This protein binds this small molecule.
Small molecule (SMILES): CC(C)CC(=O)N[C@H](C(=O)N[C@H](C(=O)N[C@@H](CC(C)C)[C@@H](O)CC(=O)N[C@@H](C)C(=O)N[C@@H](CC(C)C)[C@@H](O)CC(=O)O)C(C)C)C(C)C

Sequence of chain 1.A:
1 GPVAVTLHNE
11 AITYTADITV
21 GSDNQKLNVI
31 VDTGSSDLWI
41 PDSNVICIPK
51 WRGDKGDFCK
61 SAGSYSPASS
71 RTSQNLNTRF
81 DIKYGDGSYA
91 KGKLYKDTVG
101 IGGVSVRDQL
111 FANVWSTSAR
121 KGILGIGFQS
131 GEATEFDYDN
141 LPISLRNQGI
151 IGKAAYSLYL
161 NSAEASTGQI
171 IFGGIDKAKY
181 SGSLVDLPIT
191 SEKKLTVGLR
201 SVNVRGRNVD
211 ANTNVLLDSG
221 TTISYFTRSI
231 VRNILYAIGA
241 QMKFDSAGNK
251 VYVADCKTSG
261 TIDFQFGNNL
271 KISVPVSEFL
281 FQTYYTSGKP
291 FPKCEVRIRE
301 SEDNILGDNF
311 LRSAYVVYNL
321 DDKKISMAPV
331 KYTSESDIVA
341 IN

Binding-site contacts:
Ligand atom OH contacts residue ASP32 of chain 1.A at 2.5 Å (salt-bridge).
Ligand atom CM contacts residue ASP218 of chain 1.A at 3.6 Å.
Ligand atom CD2 contacts residue GLY85 of chain 1.A at 3.6 Å.
Ligand atom CG2 contacts residue TYR225 of chain 1.A at 3.5 Å (hydrophobic).
Ligand atom N contacts residue THR222 of chain 1.A at 2.8 Å (h-bond).
Ligand atom O contacts residue GLY85 of chain 1.A at 2.7 Å (h-bond).
Ligand atom CD2 contacts residue LYS83 of chain 1.A at 3.5 Å.
Ligand atom O contacts residue THR222 of chain 1.A at 3.0 Å (h-bond).
Ligand atom CG contacts residue GLY220 of chain 1.A at 3.6 Å.
Ligand atom CA contacts residue THR222 of chain 1.A at 3.2 Å.
Ligand atom O contacts residue GLY85 of chain 1.A at 3.2 Å (h-bond).
Ligand atom N contacts residue GLY34 of chain 1.A at 2.9 Å (h-bond).
Ligand atom O contacts residue TRP51 of chain 1.A at 3.5 Å.
Ligand atom N contacts residue LYS83 of chain 1.A at 3.3 Å (salt-bridge).
Ligand atom CA contacts residue LYS83 of chain 1.A at 3.3 Å.
Ligand atom CH contacts residue ASP32 of chain 1.A at 3.3 Å.
Ligand atom O contacts residue TYR84 of chain 1.A at 3.5 Å.
Ligand atom CH contacts residue ASP218 of chain 1.A at 3.5 Å.
Ligand atom CD2 contacts residue ILE123 of chain 1.A at 3.7 Å (hydrophobic).
Ligand atom C contacts residue THR222 of chain 1.A at 3.5 Å.
Ligand atom CB contacts residue ASP86 of chain 1.A at 3.5 Å.
Ligand atom N contacts residue ASP86 of chain 1.A at 3.4 Å (salt-bridge).
Ligand atom OH contacts residue ASP218 of chain 1.A at 2.5 Å (salt-bridge).
Ligand atom CG2 contacts residue THR222 of chain 1.A at 3.6 Å.
Ligand atom CD1 contacts residue TYR84 of chain 1.A at 3.5 Å (hydrophobic).
Ligand atom OH contacts residue GLY34 of chain 1.A at 3.5 Å.
Ligand atom N contacts residue GLY220 of chain 1.A at 3.1 Å (h-bond).
Ligand atom CM contacts residue GLY34 of chain 1.A at 3.3 Å.
Ligand atom C contacts residue GLY34 of chain 1.A at 3.6 Å.
Ligand atom CB contacts residue GLY220 of chain 1.A at 3.5 Å.
Ligand atom CD1 contacts residue ILE123 of chain 1.A at 3.7 Å (hydrophobic).
Ligand atom O contacts residue THR221 of chain 1.A at 3.4 Å.
Ligand atom OH contacts residue GLY220 of chain 1.A at 3.5 Å (h-bond).
Ligand atom CH contacts residue GLY34 of chain 1.A at 3.6 Å.
Ligand atom O contacts residue TYR84 of chain 1.A at 3.2 Å.
Ligand atom CA contacts residue ASP86 of chain 1.A at 3.5 Å.
Ligand atom CD2 contacts residue TYR84 of chain 1.A at 3.2 Å (hydrophobic).
Ligand atom CB contacts residue LYS83 of chain 1.A at 3.7 Å.
Ligand atom O contacts residue ASP86 of chain 1.A at 3.2 Å (salt-bridge).
Ligand atom CB contacts residue ASP32 of chain 1.A at 3.4 Å.